This protein binds this small molecule.
Small molecule (SMILES): CC(C)CCC[C@@H](C)[C@H]1CC[C@H]2[C@@H]3CC=C4C[C@@H](O)CC[C@]4(C)[C@H]3CC[C@]12C

Binding-site contacts:
Ligand atom C22 contacts residue PRO304 of chain 1.A at 3.7 Å (hydrophobic).
Ligand atom C11 contacts residue ILE311 of chain 1.A at 3.9 Å (hydrophobic).
Ligand atom C7 contacts residue TYR308 of chain 1.A at 3.8 Å (hydrophobic).
Ligand atom C18 contacts residue ILE307 of chain 1.A at 4.3 Å (hydrophobic).
Ligand atom C9 contacts residue TYR308 of chain 1.A at 4.5 Å (hydrophobic).
Ligand atom C10 contacts residue TYR308 of chain 1.A at 4.1 Å (hydrophobic).
Ligand atom C16 contacts residue PRO304 of chain 1.A at 4.4 Å (hydrophobic).
Ligand atom C6 contacts residue PHE322 of chain 1.A at 4.2 Å (hydrophobic).
Ligand atom C19 contacts residue ILE311 of chain 1.A at 3.9 Å (hydrophobic).
Ligand atom C24 contacts residue PRO304 of chain 1.A at 4.0 Å (hydrophobic).
Ligand atom C7 contacts residue SER326 of chain 1.A at 3.5 Å.
Ligand atom C5 contacts residue TYR308 of chain 1.A at 3.7 Å (hydrophobic).
Ligand atom C12 contacts residue ILE311 of chain 1.A at 4.2 Å (hydrophobic).
Ligand atom C20 contacts residue PRO304 of chain 1.A at 4.5 Å (hydrophobic).
Ligand atom C18 contacts residue ILE311 of chain 1.A at 3.9 Å (hydrophobic).
Ligand atom C18 contacts residue TYR308 of chain 1.A at 3.7 Å (hydrophobic).
Ligand atom C20 contacts residue ILE307 of chain 1.A at 4.2 Å (hydrophobic).
Ligand atom C4 contacts residue TYR308 of chain 1.A at 4.3 Å (hydrophobic).
Ligand atom C6 contacts residue TYR308 of chain 1.A at 3.6 Å (hydrophobic).
Ligand atom C8 contacts residue TYR308 of chain 1.A at 3.7 Å (hydrophobic).
Ligand atom C6 contacts residue SER326 of chain 1.A at 3.8 Å.
Ligand atom C21 contacts residue ILE307 of chain 1.A at 3.8 Å (hydrophobic).
Ligand atom C19 contacts residue TYR308 of chain 1.A at 3.6 Å (hydrophobic).

Sequence of chain 1.A:
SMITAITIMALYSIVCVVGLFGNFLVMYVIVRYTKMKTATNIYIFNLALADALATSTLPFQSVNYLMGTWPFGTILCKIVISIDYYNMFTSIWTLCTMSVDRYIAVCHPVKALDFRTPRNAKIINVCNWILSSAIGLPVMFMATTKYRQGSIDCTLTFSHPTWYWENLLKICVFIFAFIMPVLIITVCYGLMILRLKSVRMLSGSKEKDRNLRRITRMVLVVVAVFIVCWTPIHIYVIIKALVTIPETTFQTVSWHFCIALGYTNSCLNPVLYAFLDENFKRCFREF